A protein and the small-molecule ligand that binds it are described below.
Small molecule (SMILES): CC(=O)N[C@@H]1[C@@H](O[C@@H]2O[C@H](CO)[C@H](O)[C@H](O[C@]3(C(=O)O)C[C@H](O)[C@@H](NC(C)=O)[C@H]([C@H](O)[C@H](O)CO)O3)[C@H]2O)[C@H](O)[C@@H](CO[C@]2(C(=O)O)C[C@H](O)[C@@H](NC(C)=O)[C@H]([C@H](O)[C@H](O)CO)O2)O[C@H]1O

Binding-site contacts:
Ligand atom C3 contacts residue GLY78 of chain 43.F at 3.9 Å.
Ligand atom C5 contacts residue TYR72 of chain 43.F at 3.5 Å (hydrophobic).
Ligand atom O4 contacts residue ASN80 of chain 43.F at 4.0 Å.
Ligand atom O8 contacts residue TYR72 of chain 43.F at 3.9 Å.
Ligand atom C5 contacts residue ASN93 of chain 43.F at 4.1 Å.
Ligand atom C8 contacts residue ARG77 of chain 43.F at 4.1 Å.
Ligand atom O4 contacts residue ILE79 of chain 43.F at 3.6 Å (h-bond).
Ligand atom O3 contacts residue VAL296 of chain 43.F at 4.3 Å.
Ligand atom O8 contacts residue GLU87 of chain 43.F at 3.9 Å.
Ligand atom O4 contacts residue THR291 of chain 43.F at 3.4 Å.
Ligand atom C3 contacts residue ARG77 of chain 43.F at 4.1 Å.
Ligand atom C6 contacts residue TYR72 of chain 43.F at 3.8 Å (hydrophobic).
Ligand atom C1 contacts residue GLY78 of chain 43.F at 4.1 Å.
Ligand atom C4 contacts residue TYR72 of chain 43.F at 3.4 Å (hydrophobic).
Ligand atom O1A contacts residue SER89 of chain 43.F at 4.1 Å.
Ligand atom C4 contacts residue HIS298 of chain 43.F at 4.0 Å.
Ligand atom C10 contacts residue TYR72 of chain 43.F at 4.1 Å (hydrophobic).
Ligand atom O4 contacts residue GLY78 of chain 43.F at 3.2 Å.
Ligand atom O3 contacts residue GLY78 of chain 43.F at 3.6 Å.
Ligand atom N5 contacts residue TYR72 of chain 43.F at 3.0 Å (h-bond).
Ligand atom C1 contacts residue TYR72 of chain 43.F at 4.0 Å (hydrophobic).
Ligand atom C3 contacts residue HIS298 of chain 43.F at 4.1 Å.
Ligand atom O1A contacts residue TYR72 of chain 43.F at 3.1 Å.
Ligand atom C3 contacts residue VAL296 of chain 43.F at 3.7 Å (hydrophobic).
Ligand atom O4 contacts residue HIS298 of chain 43.F at 3.0 Å (h-bond).
Ligand atom C6 contacts residue ASN93 of chain 43.F at 3.1 Å.
Ligand atom C3 contacts residue GLY78 of chain 43.F at 4.1 Å.
Ligand atom C1 contacts residue ARG77 of chain 43.F at 3.1 Å.
Ligand atom O1A contacts residue GLY78 of chain 43.F at 3.7 Å.
Ligand atom O6 contacts residue ASN93 of chain 43.F at 3.0 Å (h-bond).
Ligand atom O1A contacts residue ARG77 of chain 43.F at 3.0 Å (salt-bridge).
Ligand atom C1 contacts residue SER89 of chain 43.F at 4.2 Å.
Ligand atom O4 contacts residue TYR72 of chain 43.F at 3.8 Å.
Ligand atom C2 contacts residue GLY78 of chain 43.F at 4.1 Å.
Ligand atom O1B contacts residue ARG77 of chain 43.F at 2.5 Å (salt-bridge).
Ligand atom C11 contacts residue ASP85 of chain 42.F at 4.2 Å.
Ligand atom C4 contacts residue GLY78 of chain 43.F at 3.4 Å.
Ligand atom C6 contacts residue ARG77 of chain 43.F at 4.3 Å.
Ligand atom O1B contacts residue SER89 of chain 43.F at 3.5 Å (h-bond).
Ligand atom O8 contacts residue ARG77 of chain 43.F at 3.1 Å (salt-bridge).

Sequence of chain 43.F:
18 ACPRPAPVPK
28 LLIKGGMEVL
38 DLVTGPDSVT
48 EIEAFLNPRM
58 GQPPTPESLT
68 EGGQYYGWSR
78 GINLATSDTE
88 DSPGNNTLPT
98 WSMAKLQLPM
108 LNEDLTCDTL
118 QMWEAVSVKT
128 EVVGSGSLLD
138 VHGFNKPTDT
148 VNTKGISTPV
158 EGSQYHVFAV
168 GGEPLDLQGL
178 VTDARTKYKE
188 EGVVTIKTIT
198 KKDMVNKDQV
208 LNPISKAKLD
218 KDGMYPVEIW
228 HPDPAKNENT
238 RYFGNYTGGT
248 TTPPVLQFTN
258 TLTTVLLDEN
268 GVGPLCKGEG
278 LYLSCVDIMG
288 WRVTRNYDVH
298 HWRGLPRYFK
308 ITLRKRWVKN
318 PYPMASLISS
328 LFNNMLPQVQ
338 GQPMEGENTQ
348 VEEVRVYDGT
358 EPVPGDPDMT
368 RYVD

Sequence of chain 42.F:
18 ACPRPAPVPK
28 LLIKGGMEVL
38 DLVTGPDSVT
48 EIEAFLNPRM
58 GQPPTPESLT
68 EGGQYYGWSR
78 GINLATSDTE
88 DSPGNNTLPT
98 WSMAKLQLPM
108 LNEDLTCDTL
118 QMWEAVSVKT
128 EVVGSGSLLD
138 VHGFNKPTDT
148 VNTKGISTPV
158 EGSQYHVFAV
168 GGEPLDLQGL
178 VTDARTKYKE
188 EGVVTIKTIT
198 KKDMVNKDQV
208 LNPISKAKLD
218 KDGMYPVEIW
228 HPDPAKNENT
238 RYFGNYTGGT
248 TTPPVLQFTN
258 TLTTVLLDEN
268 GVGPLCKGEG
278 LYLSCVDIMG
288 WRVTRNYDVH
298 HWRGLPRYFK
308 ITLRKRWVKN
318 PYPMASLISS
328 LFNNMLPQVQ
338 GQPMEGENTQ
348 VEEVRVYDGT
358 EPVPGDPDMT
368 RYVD